Sequence of chain 2.A:
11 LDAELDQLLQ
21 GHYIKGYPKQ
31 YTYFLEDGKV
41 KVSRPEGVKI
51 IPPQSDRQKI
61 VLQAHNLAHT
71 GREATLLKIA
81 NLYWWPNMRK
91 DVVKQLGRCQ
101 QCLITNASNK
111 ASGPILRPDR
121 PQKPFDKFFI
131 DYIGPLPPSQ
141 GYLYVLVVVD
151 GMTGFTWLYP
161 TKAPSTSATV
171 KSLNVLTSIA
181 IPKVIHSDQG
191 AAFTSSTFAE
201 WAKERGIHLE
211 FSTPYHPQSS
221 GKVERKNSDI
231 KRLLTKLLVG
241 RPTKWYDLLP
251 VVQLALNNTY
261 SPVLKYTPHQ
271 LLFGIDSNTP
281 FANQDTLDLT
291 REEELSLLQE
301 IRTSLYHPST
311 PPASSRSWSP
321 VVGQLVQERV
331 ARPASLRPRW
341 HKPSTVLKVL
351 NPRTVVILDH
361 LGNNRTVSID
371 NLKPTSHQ

The protein below binds the small molecule below.
Small molecule (SMILES): CN1C(=O)c2c3c(c(O)c(=O)n2[C@]12CC[C@@H]1C[C@@]12CO)C(=O)N(Cc1ccc(F)c(Cl)c1)CC3

Binding-site contacts:
Ligand atom O1 contacts residue ASP131 of chain 2.A at 4.0 Å.
Ligand atom C20 contacts residue PRO217 of chain 2.A at 3.8 Å (hydrophobic).
Ligand atom C21 contacts residue PRO217 of chain 2.A at 3.7 Å (hydrophobic).
Ligand atom C6 contacts residue MG1 of chain 2.H at 2.7 Å.
Ligand atom O4 contacts residue MG1 of chain 2.I at 2.0 Å.
Ligand atom O1 contacts residue ASP188 of chain 2.A at 2.9 Å (salt-bridge).
Ligand atom C1 contacts residue MG1 of chain 2.I at 3.1 Å.
Ligand atom O contacts residue MG1 of chain 2.H at 2.2 Å.
Ligand atom O contacts residue MG1 of chain 2.I at 2.1 Å.
Ligand atom C13 contacts residue ASP188 of chain 2.A at 4.2 Å.
Ligand atom CL contacts residue PRO217 of chain 2.A at 3.5 Å.
Ligand atom C13 contacts residue GLY190 of chain 2.A at 3.5 Å.
Ligand atom C7 contacts residue MG1 of chain 2.H at 2.9 Å.
Ligand atom CL contacts residue GLU224 of chain 2.A at 3.5 Å.
Ligand atom C7 contacts residue ASP188 of chain 2.A at 3.9 Å.
Ligand atom O contacts residue ASP131 of chain 2.A at 3.2 Å (salt-bridge).
Ligand atom C22 contacts residue PRO217 of chain 2.A at 3.5 Å (hydrophobic).
Ligand atom C23 contacts residue PRO217 of chain 2.A at 3.5 Å (hydrophobic).
Ligand atom C2 contacts residue MG1 of chain 2.I at 3.5 Å.
Ligand atom C10 contacts residue TYR215 of chain 2.A at 3.5 Å (hydrophobic).
Ligand atom C18 contacts residue PRO217 of chain 2.A at 3.8 Å (hydrophobic).
Ligand atom O contacts residue ASP188 of chain 2.A at 3.4 Å (salt-bridge).
Ligand atom O4 contacts residue ASP131 of chain 2.A at 4.1 Å.
Ligand atom C6 contacts residue ASP188 of chain 2.A at 3.6 Å.
Ligand atom O4 contacts residue GLU224 of chain 2.A at 2.9 Å (salt-bridge).
Ligand atom C19 contacts residue PRO217 of chain 2.A at 3.9 Å (hydrophobic).
Ligand atom F contacts residue GLN218 of chain 2.A at 3.6 Å.
Ligand atom O contacts residue GLU224 of chain 2.A at 3.2 Å (salt-bridge).
Ligand atom C7 contacts residue GLU224 of chain 2.A at 4.1 Å.
Ligand atom N1 contacts residue MG1 of chain 2.H at 4.1 Å.
Ligand atom C23 contacts residue GLU224 of chain 2.A at 4.1 Å.
Ligand atom C16 contacts residue GLY190 of chain 2.A at 4.1 Å.
Ligand atom C1 contacts residue GLU224 of chain 2.A at 3.8 Å.
Ligand atom C1 contacts residue PRO217 of chain 2.A at 4.1 Å (hydrophobic).
Ligand atom C contacts residue PRO217 of chain 2.A at 3.8 Å (hydrophobic).
Ligand atom C7 contacts residue MG1 of chain 2.I at 3.2 Å.
Ligand atom N contacts residue PRO217 of chain 2.A at 4.2 Å.
Ligand atom CL contacts residue GLN218 of chain 2.A at 3.8 Å.
Ligand atom C15 contacts residue ASP188 of chain 2.A at 3.8 Å.
Ligand atom O1 contacts residue MG1 of chain 2.H at 1.9 Å.